A protein and the small-molecule ligand that binds it are described below.
Small molecule (SMILES): COc1cc2nncc(-c3cnc(N4CCC(C(C)(C)O)CC4)c(C)c3)c2cc1OC

Binding-site contacts:
Ligand atom O1 contacts residue GLN275 of chain 2.A at 3.1 Å (h-bond).
Ligand atom C15 contacts residue PHE245 of chain 2.A at 3.7 Å (hydrophobic).
Ligand atom C11 contacts residue GLN275 of chain 2.A at 3.4 Å.
Ligand atom C12 contacts residue PHE278 of chain 2.A at 3.8 Å (hydrophobic).
Ligand atom C5 contacts residue PHE278 of chain 2.A at 3.7 Å (hydrophobic).
Ligand atom C12 contacts residue LEU184 of chain 2.A at 3.6 Å (hydrophobic).
Ligand atom C1 contacts residue PHE278 of chain 2.A at 3.7 Å (hydrophobic).
Ligand atom N1 contacts residue LEU224 of chain 2.A at 3.6 Å.
Ligand atom C11 contacts residue SER226 of chain 2.A at 4.2 Å.
Ligand atom C2 contacts residue PHE278 of chain 2.A at 3.7 Å (hydrophobic).
Ligand atom C5 contacts residue ILE241 of chain 2.A at 3.8 Å (hydrophobic).
Ligand atom C20 contacts residue MET262 of chain 2.A at 4.1 Å (hydrophobic).
Ligand atom C3 contacts residue PHE245 of chain 2.A at 3.8 Å (hydrophobic).
Ligand atom C17 contacts residue ILE260 of chain 2.A at 3.9 Å (hydrophobic).
Ligand atom O2 contacts residue PHE278 of chain 2.A at 3.8 Å.
Ligand atom C8 contacts residue LEU184 of chain 2.A at 4.1 Å (hydrophobic).
Ligand atom C10 contacts residue MET262 of chain 2.A at 3.6 Å (hydrophobic).
Ligand atom C9 contacts residue GLN275 of chain 2.A at 4.0 Å.
Ligand atom O2 contacts residue GLN275 of chain 2.A at 3.0 Å (h-bond).
Ligand atom O1 contacts residue TYR242 of chain 2.A at 3.8 Å.
Ligand atom C6 contacts residue GLN275 of chain 2.A at 4.0 Å.
Ligand atom C7 contacts residue LEU224 of chain 2.A at 4.0 Å (hydrophobic).
Ligand atom C8 contacts residue PHE245 of chain 2.A at 3.8 Å (hydrophobic).
Ligand atom C6 contacts residue PHE278 of chain 2.A at 3.8 Å (hydrophobic).
Ligand atom N2 contacts residue LEU224 of chain 2.A at 3.4 Å.
Ligand atom O3 contacts residue SER122 of chain 2.A at 3.7 Å.
Ligand atom C4 contacts residue PHE245 of chain 2.A at 3.8 Å (hydrophobic).
Ligand atom C21 contacts residue ILE260 of chain 2.A at 4.2 Å (hydrophobic).
Ligand atom C10 contacts residue GLN275 of chain 2.A at 4.1 Å.
Ligand atom C9 contacts residue PHE278 of chain 2.A at 3.5 Å (hydrophobic).
Ligand atom C10 contacts residue TYR242 of chain 2.A at 4.0 Å (hydrophobic).
Ligand atom C10 contacts residue PHE278 of chain 2.A at 3.6 Å (hydrophobic).
Ligand atom O1 contacts residue PHE278 of chain 2.A at 3.6 Å.
Ligand atom C16 contacts residue LEU184 of chain 2.A at 4.1 Å (hydrophobic).
Ligand atom C6 contacts residue PHE245 of chain 2.A at 4.1 Å (hydrophobic).
Ligand atom C1 contacts residue PHE245 of chain 2.A at 4.0 Å (hydrophobic).
Ligand atom C13 contacts residue LEU184 of chain 2.A at 3.8 Å (hydrophobic).
Ligand atom C11 contacts residue ILE241 of chain 2.A at 3.9 Å (hydrophobic).
Ligand atom C3 contacts residue PHE278 of chain 2.A at 3.5 Å (hydrophobic).
Ligand atom C11 contacts residue VAL227 of chain 2.A at 3.9 Å (hydrophobic).

Sequence of chain 2.A:
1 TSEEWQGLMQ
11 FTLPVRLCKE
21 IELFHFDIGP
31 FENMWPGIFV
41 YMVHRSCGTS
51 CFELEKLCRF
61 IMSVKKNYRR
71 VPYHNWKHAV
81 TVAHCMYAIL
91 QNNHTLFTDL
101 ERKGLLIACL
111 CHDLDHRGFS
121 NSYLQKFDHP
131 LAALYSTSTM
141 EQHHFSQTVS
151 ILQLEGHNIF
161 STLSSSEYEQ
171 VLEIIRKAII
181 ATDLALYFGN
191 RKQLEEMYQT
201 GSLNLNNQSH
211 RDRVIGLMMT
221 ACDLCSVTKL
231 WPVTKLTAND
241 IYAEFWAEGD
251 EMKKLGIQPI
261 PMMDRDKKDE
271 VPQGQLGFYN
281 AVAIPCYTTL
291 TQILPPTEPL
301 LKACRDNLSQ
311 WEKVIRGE